Sequence of chain 1.A:
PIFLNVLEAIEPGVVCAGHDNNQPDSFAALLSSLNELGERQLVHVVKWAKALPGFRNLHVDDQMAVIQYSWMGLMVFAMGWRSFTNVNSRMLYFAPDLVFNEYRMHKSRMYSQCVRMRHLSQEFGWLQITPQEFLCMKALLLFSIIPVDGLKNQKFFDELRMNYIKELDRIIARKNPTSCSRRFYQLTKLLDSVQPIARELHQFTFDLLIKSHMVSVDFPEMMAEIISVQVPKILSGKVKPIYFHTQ

A protein and the small-molecule ligand that binds it are described below.
Small molecule (SMILES): C[C@]12CC[C@H]3[C@@H](CCC4=CC(=O)CC[C@@]43C)[C@@H]1CC[C@@H]2O

Binding-site contacts:
Ligand atom C3 contacts residue PHE102 of chain 1.A at 3.9 Å (hydrophobic).
Ligand atom C1 contacts residue LEU42 of chain 1.A at 4.0 Å (hydrophobic).
Ligand atom C11 contacts residue LEU42 of chain 1.A at 3.4 Å (hydrophobic).
Ligand atom C1 contacts residue GLY46 of chain 1.A at 4.0 Å.
Ligand atom C18 contacts residue MET233 of chain 1.A at 4.0 Å (hydrophobic).
Ligand atom C2 contacts residue LEU45 of chain 1.A at 3.9 Å (hydrophobic).
Ligand atom C15 contacts residue LEU211 of chain 1.A at 4.0 Å (hydrophobic).
Ligand atom C17 contacts residue LEU39 of chain 1.A at 3.8 Å (hydrophobic).
Ligand atom C6 contacts residue VAL84 of chain 1.A at 4.0 Å (hydrophobic).
Ligand atom O17 contacts residue PHE229 of chain 1.A at 4.0 Å.
Ligand atom C19 contacts residue MET83 of chain 1.A at 3.6 Å (hydrophobic).
Ligand atom C12 contacts residue LEU42 of chain 1.A at 3.5 Å (hydrophobic).
Ligand atom O17 contacts residue ASN43 of chain 1.A at 2.6 Å (h-bond).
Ligand atom C16 contacts residue LEU39 of chain 1.A at 3.8 Å (hydrophobic).
Ligand atom C16 contacts residue PHE214 of chain 1.A at 3.9 Å (hydrophobic).
Ligand atom C6 contacts residue PHE102 of chain 1.A at 4.0 Å (hydrophobic).
Ligand atom C17 contacts residue ASN43 of chain 1.A at 3.3 Å.
Ligand atom C17 contacts residue THR215 of chain 1.A at 3.8 Å.
Ligand atom O3 contacts residue MET87 of chain 1.A at 3.6 Å.
Ligand atom C9 contacts residue LEU42 of chain 1.A at 4.1 Å (hydrophobic).
Ligand atom C16 contacts residue THR215 of chain 1.A at 4.1 Å.
Ligand atom C12 contacts residue ASN43 of chain 1.A at 3.3 Å.
Ligand atom O3 contacts residue GLN49 of chain 1.A at 3.3 Å (h-bond).
Ligand atom C5 contacts residue PHE102 of chain 1.A at 4.1 Å (hydrophobic).
Ligand atom C2 contacts residue GLN49 of chain 1.A at 3.3 Å.
Ligand atom C18 contacts residue MET80 of chain 1.A at 3.8 Å (hydrophobic).
Ligand atom O3 contacts residue ARG90 of chain 1.A at 3.0 Å (salt-bridge).
Ligand atom C11 contacts residue MET233 of chain 1.A at 3.9 Å (hydrophobic).
Ligand atom O3 contacts residue PHE102 of chain 1.A at 3.8 Å.
Ligand atom C19 contacts residue TRP79 of chain 1.A at 4.0 Å (hydrophobic).
Ligand atom C15 contacts residue MET118 of chain 1.A at 3.8 Å (hydrophobic).
Ligand atom O3 contacts residue MET83 of chain 1.A at 3.9 Å.
Ligand atom C12 contacts residue MET233 of chain 1.A at 3.7 Å (hydrophobic).
Ligand atom C3 contacts residue MET83 of chain 1.A at 4.1 Å (hydrophobic).
Ligand atom C13 contacts residue ASN43 of chain 1.A at 3.7 Å.
Ligand atom C3 contacts residue GLN49 of chain 1.A at 3.8 Å.
Ligand atom O17 contacts residue THR215 of chain 1.A at 2.8 Å (h-bond).
Ligand atom C16 contacts residue MET118 of chain 1.A at 3.9 Å (hydrophobic).
Ligand atom C18 contacts residue THR215 of chain 1.A at 3.4 Å.
Ligand atom C4 contacts residue PHE102 of chain 1.A at 3.6 Å (hydrophobic).